A protein and the small-molecule ligand that binds it are described below.
Small molecule (SMILES): CC(C)C[C@H](NC(=O)[C@@H](N)CO)C(=O)N[C@@H](CCC(=O)O)C(=O)NCC(=O)N[C@H](C(=O)N[C@@H](C)C(=O)N[C@@H](C)C(=O)N[C@H](C=O)CC(=O)O)[C@@H](C)OP(=O)(O)O

Binding-site contacts:
Ligand atom O contacts residue ARG327 of chain 1.A at 3.4 Å.
Ligand atom CG2 contacts residue ASN324 of chain 1.A at 3.2 Å.
Ligand atom CB contacts residue TPO5 of chain 1.D at 3.4 Å.
Ligand atom O3P contacts residue ARG327 of chain 1.A at 2.8 Å (salt-bridge).
Ligand atom O contacts residue TPO5 of chain 1.D at 2.6 Å (h-bond).
Ligand atom OD1 contacts residue ASN324 of chain 1.A at 3.3 Å (h-bond).
Ligand atom O contacts residue VAL4 of chain 1.D at 3.0 Å.
Ligand atom OG contacts residue ARG312 of chain 1.A at 2.9 Å (salt-bridge).
Ligand atom OG1 contacts residue SER326 of chain 1.A at 3.5 Å.
Ligand atom N contacts residue ASN348 of chain 1.A at 3.1 Å (h-bond).
Ligand atom O contacts residue ASN348 of chain 1.A at 3.2 Å (h-bond).
Ligand atom O2P contacts residue TPO5 of chain 1.D at 3.1 Å (h-bond).
Ligand atom N contacts residue ARG312 of chain 1.A at 3.4 Å (salt-bridge).
Ligand atom N contacts residue ARG312 of chain 1.A at 3.4 Å (salt-bridge).
Ligand atom O contacts residue ASN324 of chain 1.A at 3.2 Å.
Ligand atom CA contacts residue TPO5 of chain 1.D at 3.1 Å.
Ligand atom O1P contacts residue SER326 of chain 1.A at 2.8 Å (h-bond).
Ligand atom O3P contacts residue SER326 of chain 1.A at 3.4 Å.
Ligand atom N contacts residue VAL4 of chain 1.D at 3.4 Å (h-bond).
Ligand atom CA contacts residue ARG312 of chain 1.A at 3.4 Å.
Ligand atom CB contacts residue ASN348 of chain 1.A at 3.4 Å.
Ligand atom O2P contacts residue ARG327 of chain 1.A at 3.3 Å (salt-bridge).
Ligand atom O contacts residue ARG312 of chain 1.A at 2.8 Å (salt-bridge).
Ligand atom CG contacts residue ALA7 of chain 1.D at 3.5 Å (hydrophobic).
Ligand atom N contacts residue ARG312 of chain 1.A at 3.5 Å (salt-bridge).
Ligand atom O contacts residue TPO5 of chain 1.D at 2.6 Å (h-bond).
Ligand atom CA contacts residue SER347 of chain 1.B at 3.1 Å.
Ligand atom O contacts residue ARG312 of chain 1.A at 2.6 Å (salt-bridge).
Ligand atom N contacts residue TPO5 of chain 1.D at 2.5 Å (h-bond).
Ligand atom CA contacts residue VAL4 of chain 1.D at 3.0 Å (hydrophobic).
Ligand atom N contacts residue SER347 of chain 1.B at 3.5 Å (h-bond).
Ligand atom CA contacts residue TPO5 of chain 1.D at 3.2 Å.
Ligand atom N contacts residue TPO5 of chain 1.D at 3.5 Å (h-bond).
Ligand atom O contacts residue ARG327 of chain 1.B at 2.8 Å (salt-bridge).
Ligand atom C contacts residue TPO5 of chain 1.D at 3.1 Å.
Ligand atom CA contacts residue ALA323 of chain 1.A at 3.4 Å (hydrophobic).
Ligand atom C contacts residue TPO5 of chain 1.D at 3.2 Å.
Ligand atom O1P contacts residue SER347 of chain 1.A at 3.1 Å (h-bond).
Ligand atom N contacts residue ALA323 of chain 1.A at 2.8 Å (h-bond).
Ligand atom OG1 contacts residue ARG312 of chain 1.A at 2.9 Å (salt-bridge).

Sequence of chain 1.D:
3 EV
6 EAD

Sequence of chain 1.A:
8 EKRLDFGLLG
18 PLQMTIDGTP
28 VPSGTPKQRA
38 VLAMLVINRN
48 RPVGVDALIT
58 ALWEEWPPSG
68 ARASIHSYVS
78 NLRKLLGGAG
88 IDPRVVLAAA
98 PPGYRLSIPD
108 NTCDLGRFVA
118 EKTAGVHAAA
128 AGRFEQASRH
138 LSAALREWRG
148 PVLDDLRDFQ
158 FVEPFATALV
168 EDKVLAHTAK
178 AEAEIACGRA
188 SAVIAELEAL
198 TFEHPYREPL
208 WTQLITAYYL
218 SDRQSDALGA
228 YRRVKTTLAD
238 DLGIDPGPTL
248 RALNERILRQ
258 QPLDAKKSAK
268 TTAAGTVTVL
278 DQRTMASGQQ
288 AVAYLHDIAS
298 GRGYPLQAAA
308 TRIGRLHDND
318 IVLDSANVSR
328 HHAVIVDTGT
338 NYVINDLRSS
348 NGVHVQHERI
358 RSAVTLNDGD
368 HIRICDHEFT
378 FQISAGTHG

Sequence of chain 1.B:
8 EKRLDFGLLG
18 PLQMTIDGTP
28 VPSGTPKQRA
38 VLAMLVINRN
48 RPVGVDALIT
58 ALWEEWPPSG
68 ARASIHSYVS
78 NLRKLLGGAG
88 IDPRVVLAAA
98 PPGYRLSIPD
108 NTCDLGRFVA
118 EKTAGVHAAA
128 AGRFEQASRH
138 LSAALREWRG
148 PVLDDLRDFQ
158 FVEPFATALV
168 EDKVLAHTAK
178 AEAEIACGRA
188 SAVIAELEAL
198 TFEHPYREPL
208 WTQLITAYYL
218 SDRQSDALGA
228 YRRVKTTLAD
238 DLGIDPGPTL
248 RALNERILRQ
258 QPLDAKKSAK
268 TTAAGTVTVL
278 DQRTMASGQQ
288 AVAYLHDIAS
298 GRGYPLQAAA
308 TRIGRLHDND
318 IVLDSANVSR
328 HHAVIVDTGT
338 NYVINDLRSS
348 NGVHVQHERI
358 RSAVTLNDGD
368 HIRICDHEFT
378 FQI